Sequence of chain 1.A:
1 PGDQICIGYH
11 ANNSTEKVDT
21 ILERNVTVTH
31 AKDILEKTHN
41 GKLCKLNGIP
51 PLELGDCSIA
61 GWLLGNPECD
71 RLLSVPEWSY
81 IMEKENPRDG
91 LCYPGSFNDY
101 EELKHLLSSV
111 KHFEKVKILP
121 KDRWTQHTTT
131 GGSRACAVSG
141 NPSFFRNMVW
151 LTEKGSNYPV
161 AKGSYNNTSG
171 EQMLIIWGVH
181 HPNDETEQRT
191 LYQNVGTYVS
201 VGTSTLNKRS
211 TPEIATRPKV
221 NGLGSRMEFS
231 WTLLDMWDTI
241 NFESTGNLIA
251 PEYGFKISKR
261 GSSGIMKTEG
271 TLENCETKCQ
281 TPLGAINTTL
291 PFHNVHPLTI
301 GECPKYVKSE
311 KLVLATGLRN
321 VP

This protein binds this small molecule.
Small molecule (SMILES): CC(=O)N[C@@H]1[C@@H](O)[C@H](O)[C@@H](CO)O[C@H]1O

Binding-site contacts:
Ligand atom C4 contacts residue ASN25 of chain 1.A at 4.2 Å.
Ligand atom O5 contacts residue ASN25 of chain 1.A at 2.3 Å (h-bond).
Ligand atom C7 contacts residue ASN25 of chain 1.A at 3.9 Å.
Ligand atom C2 contacts residue ASN25 of chain 1.A at 2.4 Å.
Ligand atom C5 contacts residue ASN25 of chain 1.A at 3.6 Å.
Ligand atom C6 contacts residue LYS17 of chain 1.A at 4.0 Å.
Ligand atom C1 contacts residue ASN25 of chain 1.A at 1.4 Å.
Ligand atom O6 contacts residue LYS17 of chain 1.A at 3.3 Å (salt-bridge).
Ligand atom N2 contacts residue ASN25 of chain 1.A at 3.4 Å (h-bond).
Ligand atom O7 contacts residue ASN25 of chain 1.A at 3.9 Å.
Ligand atom C3 contacts residue ASN25 of chain 1.A at 3.6 Å.
Ligand atom O5 contacts residue LYS17 of chain 1.A at 3.5 Å (salt-bridge).
Ligand atom C5 contacts residue LYS17 of chain 1.A at 3.8 Å.
Ligand atom O3 contacts residue ASN25 of chain 1.A at 3.9 Å.
Ligand atom C1 contacts residue LYS17 of chain 1.A at 3.9 Å.